The protein below binds the small molecule below.
Small molecule (SMILES): CC(=O)N[C@H]1[C@H](O[C@H]2[C@H](O)[C@@H](NC(C)=O)CO[C@@H]2CO[C@@H]2O[C@@H](C)[C@@H](O)[C@@H](O)[C@@H]2O)O[C@H](CO)[C@@H](O)[C@@H]1O

Binding-site contacts:
Ligand atom C4 contacts residue MET151 of chain 16.E at 3.9 Å (hydrophobic).
Ligand atom C1 contacts residue THR156 of chain 16.E at 4.0 Å.
Ligand atom C6 contacts residue THR156 of chain 16.E at 3.6 Å.
Ligand atom C6 contacts residue ASN157 of chain 16.E at 3.3 Å.
Ligand atom C2 contacts residue ASN154 of chain 16.E at 2.4 Å.
Ligand atom O6 contacts residue HIS148 of chain 16.E at 3.8 Å.
Ligand atom C6 contacts residue ASP161 of chain 16.E at 3.6 Å.
Ligand atom C1 contacts residue GLY150 of chain 16.E at 4.0 Å.
Ligand atom O7 contacts residue GLY150 of chain 16.E at 2.9 Å (h-bond).
Ligand atom O5 contacts residue ASN154 of chain 16.E at 2.3 Å (h-bond).
Ligand atom O5 contacts residue THR156 of chain 16.E at 3.8 Å.
Ligand atom O5 contacts residue MET151 of chain 16.E at 3.9 Å.
Ligand atom O5 contacts residue THR156 of chain 16.E at 3.8 Å.
Ligand atom C4 contacts residue ASP161 of chain 16.E at 4.0 Å.
Ligand atom C5 contacts residue THR156 of chain 16.E at 3.8 Å.
Ligand atom C4 contacts residue ASN154 of chain 16.E at 4.2 Å.
Ligand atom C3 contacts residue MET151 of chain 16.E at 4.0 Å (hydrophobic).
Ligand atom C5 contacts residue MET151 of chain 16.E at 3.9 Å (hydrophobic).
Ligand atom O7 contacts residue HIS148 of chain 16.E at 3.6 Å (h-bond).
Ligand atom C5 contacts residue ASP161 of chain 16.E at 4.5 Å.
Ligand atom O7 contacts residue ASN154 of chain 16.E at 4.2 Å.
Ligand atom C5 contacts residue ASN154 of chain 16.E at 3.6 Å.
Ligand atom O6 contacts residue THR156 of chain 16.E at 4.4 Å.
Ligand atom C3 contacts residue ASN154 of chain 16.E at 3.8 Å.
Ligand atom N2 contacts residue ASN154 of chain 16.E at 2.9 Å (h-bond).
Ligand atom C1 contacts residue ASN154 of chain 16.E at 1.4 Å.
Ligand atom C8 contacts residue ASN157 of chain 16.E at 3.6 Å.
Ligand atom O4 contacts residue ASP161 of chain 16.E at 4.0 Å.
Ligand atom C1 contacts residue MET151 of chain 16.E at 4.2 Å (hydrophobic).
Ligand atom C8 contacts residue GLY150 of chain 16.E at 3.7 Å.
Ligand atom C2 contacts residue MET151 of chain 16.E at 4.2 Å (hydrophobic).
Ligand atom O5 contacts residue ASN157 of chain 16.E at 4.0 Å.
Ligand atom O6 contacts residue MET151 of chain 16.E at 4.3 Å.
Ligand atom C7 contacts residue ASN154 of chain 16.E at 3.7 Å.
Ligand atom C6 contacts residue THR156 of chain 16.E at 3.9 Å.
Ligand atom C2 contacts residue GLY150 of chain 16.E at 3.7 Å.
Ligand atom C7 contacts residue GLY150 of chain 16.E at 3.0 Å.
Ligand atom N2 contacts residue GLY150 of chain 16.E at 3.4 Å (h-bond).
Ligand atom C5 contacts residue THR156 of chain 16.E at 3.8 Å.

Sequence of chain 16.E:
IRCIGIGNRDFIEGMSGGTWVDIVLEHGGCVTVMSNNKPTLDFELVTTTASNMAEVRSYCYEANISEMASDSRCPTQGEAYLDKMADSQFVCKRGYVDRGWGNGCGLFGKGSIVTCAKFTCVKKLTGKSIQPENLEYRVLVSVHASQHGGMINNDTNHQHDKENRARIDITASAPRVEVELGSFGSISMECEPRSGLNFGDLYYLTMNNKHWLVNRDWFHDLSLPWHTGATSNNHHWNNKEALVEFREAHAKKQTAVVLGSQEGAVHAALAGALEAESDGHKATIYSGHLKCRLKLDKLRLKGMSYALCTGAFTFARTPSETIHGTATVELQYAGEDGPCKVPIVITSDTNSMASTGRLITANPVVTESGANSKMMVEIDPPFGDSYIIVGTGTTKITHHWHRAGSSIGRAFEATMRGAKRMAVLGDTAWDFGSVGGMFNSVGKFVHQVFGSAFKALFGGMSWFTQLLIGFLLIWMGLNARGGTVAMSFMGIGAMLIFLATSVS